Sequence of chain 1.V:
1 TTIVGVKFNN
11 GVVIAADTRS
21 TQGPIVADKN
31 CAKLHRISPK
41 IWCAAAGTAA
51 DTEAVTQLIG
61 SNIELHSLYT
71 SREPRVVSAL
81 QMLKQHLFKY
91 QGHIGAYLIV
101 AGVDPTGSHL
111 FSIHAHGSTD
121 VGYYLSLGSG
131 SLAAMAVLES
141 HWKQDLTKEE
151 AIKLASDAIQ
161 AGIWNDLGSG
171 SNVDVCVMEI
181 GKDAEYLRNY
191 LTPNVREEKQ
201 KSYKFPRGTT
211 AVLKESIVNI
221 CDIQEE

Binding-site contacts:
Ligand atom O40 contacts residue THR21 of chain 1.BA at 3.1 Å (h-bond).
Ligand atom O40 contacts residue THR20 of chain 1.BA at 3.5 Å.
Ligand atom C51 contacts residue THR1 of chain 1.BA at 2.5 Å.
Ligand atom C59 contacts residue SER168 of chain 1.BA at 3.1 Å.
Ligand atom C47 contacts residue THR1 of chain 1.BA at 1.4 Å.
Ligand atom O60 contacts residue SO41 of chain 1.XA at 3.1 Å (h-bond).
Ligand atom C26 contacts residue SER118 of chain 1.V at 3.2 Å.
Ligand atom N30 contacts residue THR21 of chain 1.BA at 3.1 Å (h-bond).
Ligand atom O48 contacts residue GLY47 of chain 1.BA at 3.1 Å (h-bond).
Ligand atom C44 contacts residue GLY47 of chain 1.BA at 3.8 Å.
Ligand atom C58 contacts residue SER168 of chain 1.BA at 3.7 Å.
Ligand atom N41 contacts residue THR1 of chain 1.BA at 3.7 Å.
Ligand atom C37 contacts residue SER48 of chain 1.BA at 3.8 Å.
Ligand atom O29 contacts residue ALA49 of chain 1.BA at 3.0 Å (h-bond).
Ligand atom C45 contacts residue THR20 of chain 1.BA at 3.4 Å.
Ligand atom C26 contacts residue HIS114 of chain 1.V at 3.5 Å.
Ligand atom C38 contacts residue SER48 of chain 1.BA at 3.6 Å.
Ligand atom C31 contacts residue GLY47 of chain 1.BA at 3.5 Å.
Ligand atom C58 contacts residue SO41 of chain 1.XA at 3.4 Å.
Ligand atom C27 contacts residue THR22 of chain 1.BA at 2.9 Å.
Ligand atom C43 contacts residue THR1 of chain 1.BA at 2.8 Å.
Ligand atom C43 contacts residue GLY47 of chain 1.BA at 3.7 Å.
Ligand atom O21 contacts residue THR21 of chain 1.BA at 3.6 Å.
Ligand atom C38 contacts residue GLY47 of chain 1.BA at 3.5 Å.
Ligand atom O9 contacts residue THR22 of chain 1.BA at 3.8 Å.
Ligand atom O48 contacts residue SO41 of chain 1.XA at 2.8 Å (h-bond).
Ligand atom O48 contacts residue THR1 of chain 1.BA at 2.3 Å (h-bond).
Ligand atom C46 contacts residue ARG45 of chain 1.BA at 3.5 Å.
Ligand atom C58 contacts residue SER129 of chain 1.BA at 3.1 Å.
Ligand atom C58 contacts residue THR1 of chain 1.BA at 1.5 Å.
Ligand atom N41 contacts residue GLY47 of chain 1.BA at 3.0 Å (h-bond).
Ligand atom N4 contacts residue THR22 of chain 1.BA at 3.8 Å.
Ligand atom C39 contacts residue GLY47 of chain 1.BA at 3.7 Å.
Ligand atom C42 contacts residue THR1 of chain 1.BA at 2.4 Å.
Ligand atom C59 contacts residue ARG19 of chain 1.BA at 3.5 Å.
Ligand atom C59 contacts residue THR1 of chain 1.BA at 3.1 Å.
Ligand atom O60 contacts residue THR1 of chain 1.BA at 3.7 Å.
Ligand atom O48 contacts residue SER46 of chain 1.BA at 3.7 Å.
Ligand atom C23 contacts residue THR21 of chain 1.BA at 3.5 Å.
Ligand atom C27 contacts residue ALA27 of chain 1.BA at 3.8 Å (hydrophobic).

Sequence of chain 1.BA:
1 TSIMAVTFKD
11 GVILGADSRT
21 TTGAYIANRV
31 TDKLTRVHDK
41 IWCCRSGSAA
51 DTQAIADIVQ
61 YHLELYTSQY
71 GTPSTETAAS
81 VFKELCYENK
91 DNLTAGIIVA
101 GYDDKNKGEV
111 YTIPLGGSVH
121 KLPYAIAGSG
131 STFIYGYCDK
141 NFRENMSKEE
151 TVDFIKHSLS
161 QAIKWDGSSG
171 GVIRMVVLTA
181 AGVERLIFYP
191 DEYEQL

The small molecule below binds the protein below.
Small molecule (SMILES): CC(C)C[C@H](NC(=O)[C@H](CCc1ccccc1)NC(=O)CN1CCOCC1)C(=O)N[C@@H](Cc1ccccc1)C(=O)N[C@@H](CC(C)C)[C@@H](O)C(C)(C)O